Binding-site contacts:
Ligand atom CB contacts residue ASP22 of chain 1.B at 3.1 Å.
Ligand atom O2P contacts residue ASP22 of chain 1.B at 3.6 Å.
Ligand atom O3P contacts residue ALA77 of chain 1.B at 2.8 Å (h-bond).
Ligand atom O1P contacts residue MG1 of chain 1.F at 3.9 Å.
Ligand atom OG contacts residue SER78 of chain 1.B at 3.7 Å.
Ligand atom C contacts residue SER78 of chain 1.B at 3.5 Å.
Ligand atom P contacts residue ALA77 of chain 1.B at 3.7 Å.
Ligand atom N contacts residue LEU79 of chain 1.B at 4.0 Å.
Ligand atom OG contacts residue ALA77 of chain 1.B at 3.4 Å.
Ligand atom O contacts residue LEU79 of chain 1.B at 2.9 Å (h-bond).
Ligand atom CD contacts residue ARG102 of chain 1.B at 3.6 Å.
Ligand atom P contacts residue ASN20 of chain 1.B at 3.1 Å.
Ligand atom CD2 contacts residue SER28 of chain 1.B at 3.8 Å.
Ligand atom P contacts residue THR76 of chain 1.B at 3.5 Å.
Ligand atom CA contacts residue SER78 of chain 1.B at 3.8 Å.
Ligand atom CG contacts residue TYR82 of chain 1.B at 4.0 Å (hydrophobic).
Ligand atom N contacts residue ASP22 of chain 1.B at 3.4 Å (salt-bridge).
Ligand atom CA contacts residue LEU79 of chain 1.B at 3.6 Å (hydrophobic).
Ligand atom CA contacts residue ASP22 of chain 1.B at 3.9 Å.
Ligand atom N contacts residue SER78 of chain 1.B at 3.4 Å.
Ligand atom O3P contacts residue THR76 of chain 1.B at 3.4 Å.
Ligand atom CD contacts residue ALA77 of chain 1.B at 3.6 Å (hydrophobic).
Ligand atom O1P contacts residue LEU21 of chain 1.B at 3.9 Å.
Ligand atom O1P contacts residue ASP22 of chain 1.B at 3.0 Å (salt-bridge).
Ligand atom O2P contacts residue ASN20 of chain 1.B at 2.9 Å (h-bond).
Ligand atom O1P contacts residue THR76 of chain 1.B at 2.7 Å (h-bond).
Ligand atom O contacts residue SER78 of chain 1.B at 3.8 Å.
Ligand atom CD1 contacts residue PHE30 of chain 1.B at 3.7 Å (hydrophobic).
Ligand atom O3P contacts residue LYS114 of chain 1.B at 3.2 Å (salt-bridge).
Ligand atom O3P contacts residue ASN20 of chain 1.B at 2.5 Å (h-bond).
Ligand atom O contacts residue SER78 of chain 1.B at 3.7 Å.
Ligand atom O contacts residue ARG102 of chain 1.B at 2.9 Å (salt-bridge).
Ligand atom O1P contacts residue ASN20 of chain 1.B at 3.0 Å (h-bond).
Ligand atom CB contacts residue SER78 of chain 1.B at 3.9 Å.
Ligand atom N contacts residue ARG102 of chain 1.B at 3.9 Å.
Ligand atom O2P contacts residue MG1 of chain 1.F at 2.1 Å.
Ligand atom P contacts residue MG1 of chain 1.F at 3.5 Å.
Ligand atom CA contacts residue SER78 of chain 1.B at 3.8 Å.
Ligand atom CG contacts residue ARG102 of chain 1.B at 3.3 Å.
Ligand atom OG contacts residue THR76 of chain 1.B at 3.8 Å.

Sequence of chain 1.B:
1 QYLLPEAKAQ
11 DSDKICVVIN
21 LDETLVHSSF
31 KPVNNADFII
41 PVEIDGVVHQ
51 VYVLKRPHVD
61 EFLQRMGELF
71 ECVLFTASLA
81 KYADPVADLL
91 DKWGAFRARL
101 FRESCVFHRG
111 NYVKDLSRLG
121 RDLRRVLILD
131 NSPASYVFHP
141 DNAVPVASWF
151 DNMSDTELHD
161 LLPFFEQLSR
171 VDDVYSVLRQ

A protein and the small-molecule ligand that binds it are described below.
Small molecule (SMILES): CC(C)C[C@H](NC(=O)[C@H](C)N)C(=O)N[C@@H](COP(=O)(O)O)C(=O)N1CCC[C@H]1C(=O)N1CCC[C@H]1C=O